Sequence of chain 1.A:
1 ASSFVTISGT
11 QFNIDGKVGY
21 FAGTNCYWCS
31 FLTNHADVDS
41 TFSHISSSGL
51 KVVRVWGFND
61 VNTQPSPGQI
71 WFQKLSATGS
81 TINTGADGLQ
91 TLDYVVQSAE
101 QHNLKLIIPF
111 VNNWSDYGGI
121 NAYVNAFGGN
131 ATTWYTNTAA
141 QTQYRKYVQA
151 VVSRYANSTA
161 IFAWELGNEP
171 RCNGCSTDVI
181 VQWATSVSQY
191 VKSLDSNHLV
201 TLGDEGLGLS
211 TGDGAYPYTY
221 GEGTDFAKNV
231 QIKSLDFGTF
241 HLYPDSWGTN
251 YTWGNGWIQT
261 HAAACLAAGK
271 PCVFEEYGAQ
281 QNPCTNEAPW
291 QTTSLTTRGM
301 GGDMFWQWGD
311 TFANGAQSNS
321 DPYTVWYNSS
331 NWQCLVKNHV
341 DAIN

Binding-site contacts:
Ligand atom C8 contacts residue THR252 of chain 1.A at 3.9 Å.
Ligand atom C5 contacts residue ASN250 of chain 1.A at 3.5 Å.
Ligand atom C1 contacts residue THR252 of chain 1.A at 4.3 Å.
Ligand atom N2 contacts residue THR252 of chain 1.A at 3.5 Å (h-bond).
Ligand atom C3 contacts residue ASN250 of chain 1.A at 4.0 Å.
Ligand atom C6 contacts residue ASN250 of chain 1.A at 4.1 Å.
Ligand atom O6 contacts residue ASN250 of chain 1.A at 4.4 Å.
Ligand atom C2 contacts residue ASN250 of chain 1.A at 2.9 Å.
Ligand atom N2 contacts residue ASN250 of chain 1.A at 3.4 Å (h-bond).
Ligand atom O5 contacts residue ASN250 of chain 1.A at 2.2 Å (h-bond).
Ligand atom C7 contacts residue THR252 of chain 1.A at 3.8 Å.
Ligand atom O6 contacts residue ASP213 of chain 1.A at 3.8 Å.
Ligand atom O7 contacts residue ASN250 of chain 1.A at 3.5 Å (h-bond).
Ligand atom C2 contacts residue THR252 of chain 1.A at 4.4 Å.
Ligand atom O5 contacts residue THR252 of chain 1.A at 4.2 Å.
Ligand atom C7 contacts residue ASN250 of chain 1.A at 3.7 Å.
Ligand atom O6 contacts residue TRP253 of chain 1.A at 4.1 Å.
Ligand atom C1 contacts residue ASN250 of chain 1.A at 1.6 Å.
Ligand atom C4 contacts residue ASN250 of chain 1.A at 4.2 Å.

A protein and the small-molecule ligand that binds it are described below.
Small molecule (SMILES): CC(=O)N[C@@H]1[C@@H](O)[C@H](O)[C@@H](CO)O[C@H]1O